Binding-site contacts:
Ligand atom C11 contacts residue PRO56 of chain 1.K at 4.0 Å (hydrophobic).
Ligand atom O1 contacts residue PRO56 of chain 1.K at 3.3 Å.
Ligand atom C10 contacts residue PRO56 of chain 1.K at 4.1 Å (hydrophobic).
Ligand atom C contacts residue PHE58 of chain 1.K at 4.2 Å (hydrophobic).

This protein binds this small molecule.
Small molecule (SMILES): C[C@@H]1C[C@@H]([C@H](O)CC2CC(=O)NC(=O)C2)C(=O)[C@@H](C)C1

Sequence of chain 1.K:
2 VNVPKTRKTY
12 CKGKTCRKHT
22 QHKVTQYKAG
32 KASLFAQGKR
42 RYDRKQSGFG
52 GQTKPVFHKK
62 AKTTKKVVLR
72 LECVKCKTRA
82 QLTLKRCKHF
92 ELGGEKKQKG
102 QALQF